Binding-site contacts:
Ligand atom O contacts residue TYR61 of chain 1.C at 3.7 Å.
Ligand atom CD2 contacts residue HIS83 of chain 1.D at 3.7 Å.
Ligand atom CB contacts residue GLN89 of chain 1.C at 3.1 Å.
Ligand atom CB contacts residue TYR61 of chain 1.C at 3.6 Å (hydrophobic).
Ligand atom N contacts residue TYR61 of chain 1.C at 3.8 Å.
Ligand atom O contacts residue TYR63 of chain 1.C at 2.5 Å (h-bond).
Ligand atom CE2 contacts residue LEU115 of chain 1.C at 3.8 Å (hydrophobic).
Ligand atom C contacts residue TYR61 of chain 1.C at 3.4 Å (hydrophobic).
Ligand atom C4 contacts residue ALA53 of chain 1.D at 3.5 Å (hydrophobic).
Ligand atom O contacts residue LEU49 of chain 1.D at 3.6 Å.
Ligand atom O contacts residue GLN89 of chain 1.C at 3.6 Å (h-bond).
Ligand atom CB contacts residue TYR61 of chain 1.C at 3.7 Å (hydrophobic).
Ligand atom CE1 contacts residue LEU49 of chain 1.D at 3.7 Å (hydrophobic).
Ligand atom CB contacts residue MET190 of chain 1.C at 3.5 Å (hydrophobic).
Ligand atom C2 contacts residue ILE29 of chain 1.C at 3.4 Å (hydrophobic).
Ligand atom O contacts residue TYR61 of chain 1.C at 3.8 Å.
Ligand atom CD contacts residue TYR63 of chain 1.C at 3.6 Å (hydrophobic).
Ligand atom C1 contacts residue ILE29 of chain 1.C at 3.7 Å (hydrophobic).
Ligand atom CA contacts residue TYR61 of chain 1.C at 3.4 Å (hydrophobic).
Ligand atom CZ contacts residue LEU115 of chain 1.C at 3.8 Å (hydrophobic).
Ligand atom C contacts residue LEU49 of chain 1.D at 3.7 Å (hydrophobic).
Ligand atom C4 contacts residue ASP27 of chain 1.C at 3.5 Å.
Ligand atom CD1 contacts residue TYR63 of chain 1.C at 3.7 Å (hydrophobic).
Ligand atom C5 contacts residue ALA53 of chain 1.D at 3.7 Å (hydrophobic).
Ligand atom CE2 contacts residue THR80 of chain 1.D at 3.7 Å.
Ligand atom CZ contacts residue THR80 of chain 1.D at 3.6 Å.
Ligand atom CE1 contacts residue ILE93 of chain 1.C at 3.8 Å (hydrophobic).
Ligand atom O contacts residue GLN52 of chain 1.D at 3.7 Å.
Ligand atom CD contacts residue PHE113 of chain 1.C at 3.7 Å (hydrophobic).
Ligand atom C2 contacts residue LEU49 of chain 1.D at 3.6 Å (hydrophobic).
Ligand atom C contacts residue TYR63 of chain 1.C at 3.4 Å (hydrophobic).
Ligand atom CE contacts residue TYR61 of chain 1.C at 3.8 Å (hydrophobic).
Ligand atom CB contacts residue ILE91 of chain 1.C at 3.5 Å (hydrophobic).
Ligand atom CE contacts residue ILE29 of chain 1.C at 3.6 Å (hydrophobic).
Ligand atom CE contacts residue ASP27 of chain 1.C at 3.2 Å.
Ligand atom C contacts residue TYR63 of chain 1.C at 3.6 Å (hydrophobic).
Ligand atom CE1 contacts residue TYR63 of chain 1.C at 3.8 Å (hydrophobic).
Ligand atom CA contacts residue GLN89 of chain 1.C at 3.6 Å.
Ligand atom N contacts residue TYR63 of chain 1.C at 3.1 Å (h-bond).
Ligand atom N contacts residue TYR63 of chain 1.C at 2.9 Å (h-bond).

Sequence of chain 1.D:
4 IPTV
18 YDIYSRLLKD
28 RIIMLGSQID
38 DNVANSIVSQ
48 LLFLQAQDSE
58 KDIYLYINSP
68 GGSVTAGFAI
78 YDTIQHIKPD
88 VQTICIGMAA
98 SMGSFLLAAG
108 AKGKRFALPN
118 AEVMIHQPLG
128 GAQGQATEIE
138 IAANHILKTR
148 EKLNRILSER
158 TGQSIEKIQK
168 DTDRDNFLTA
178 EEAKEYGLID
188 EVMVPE

Sequence of chain 1.C:
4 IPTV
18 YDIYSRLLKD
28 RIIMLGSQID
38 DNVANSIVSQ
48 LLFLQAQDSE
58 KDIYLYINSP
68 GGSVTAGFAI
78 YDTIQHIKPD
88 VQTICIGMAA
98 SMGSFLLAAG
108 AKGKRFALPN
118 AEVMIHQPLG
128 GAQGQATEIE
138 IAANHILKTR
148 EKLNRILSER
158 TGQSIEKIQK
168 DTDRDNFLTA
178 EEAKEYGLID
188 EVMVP

The protein below binds the small molecule below.
Small molecule (SMILES): C[C@@H]1C[C@H]2C(=O)OC[C@H](NC(=O)[C@H](Cc3ccccc3)NC(=O)Nc3ccccc3)C(=O)N3CCC[C@H]3C(=O)N3CCCC[C@H]3C(=O)N[C@@H](C)C(=O)N2C1